This protein binds this small molecule.
Small molecule (SMILES): OC[C@H]1O[C@@H](O)[C@H](O)[C@@H](O)[C@@H]1O

Sequence of chain 3.A:
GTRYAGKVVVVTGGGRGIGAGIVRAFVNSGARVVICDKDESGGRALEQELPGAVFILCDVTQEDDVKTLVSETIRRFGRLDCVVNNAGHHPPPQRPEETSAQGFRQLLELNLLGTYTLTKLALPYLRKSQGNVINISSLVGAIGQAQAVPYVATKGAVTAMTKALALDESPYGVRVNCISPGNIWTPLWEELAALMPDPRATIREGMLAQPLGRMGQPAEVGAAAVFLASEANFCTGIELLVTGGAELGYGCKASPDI

Binding-site contacts:
Ligand atom C1 contacts residue THR191 of chain 3.A at 4.0 Å.
Ligand atom C6 contacts residue PRO192 of chain 3.A at 3.9 Å (hydrophobic).
Ligand atom C6 contacts residue TRP190 of chain 3.A at 3.3 Å (hydrophobic).
Ligand atom O4 contacts residue TRP190 of chain 3.A at 3.5 Å (h-bond).
Ligand atom O1 contacts residue GLY22 of chain 3.A at 3.4 Å.
Ligand atom C5 contacts residue TRP190 of chain 3.A at 3.6 Å (hydrophobic).
Ligand atom C1 contacts residue PRO223 of chain 3.A at 4.1 Å (hydrophobic).
Ligand atom O5 contacts residue PRO192 of chain 3.A at 3.4 Å.
Ligand atom C1 contacts residue TRP190 of chain 3.A at 3.5 Å (hydrophobic).
Ligand atom C5 contacts residue PRO192 of chain 3.A at 4.4 Å (hydrophobic).
Ligand atom O6 contacts residue GLU195 of chain 3.A at 3.0 Å (salt-bridge).
Ligand atom C6 contacts residue THR191 of chain 3.A at 3.6 Å.
Ligand atom C4 contacts residue TRP190 of chain 3.A at 4.2 Å (hydrophobic).
Ligand atom C6 contacts residue GLU195 of chain 3.A at 3.5 Å.
Ligand atom O1 contacts residue PRO192 of chain 3.A at 3.6 Å.
Ligand atom O1 contacts residue THR191 of chain 3.A at 4.0 Å.
Ligand atom O6 contacts residue THR191 of chain 3.A at 3.8 Å.
Ligand atom C5 contacts residue THR191 of chain 3.A at 4.1 Å.
Ligand atom O1 contacts residue TRP190 of chain 3.A at 4.1 Å.
Ligand atom C1 contacts residue PRO192 of chain 3.A at 4.1 Å (hydrophobic).
Ligand atom O1 contacts residue PRO223 of chain 3.A at 3.6 Å.
Ligand atom O2 contacts residue PRO223 of chain 3.A at 4.4 Å.
Ligand atom O6 contacts residue PRO192 of chain 3.A at 3.6 Å (h-bond).
Ligand atom O5 contacts residue THR191 of chain 3.A at 3.4 Å.
Ligand atom O5 contacts residue TRP190 of chain 3.A at 3.6 Å.